Sequence of chain 53.P:
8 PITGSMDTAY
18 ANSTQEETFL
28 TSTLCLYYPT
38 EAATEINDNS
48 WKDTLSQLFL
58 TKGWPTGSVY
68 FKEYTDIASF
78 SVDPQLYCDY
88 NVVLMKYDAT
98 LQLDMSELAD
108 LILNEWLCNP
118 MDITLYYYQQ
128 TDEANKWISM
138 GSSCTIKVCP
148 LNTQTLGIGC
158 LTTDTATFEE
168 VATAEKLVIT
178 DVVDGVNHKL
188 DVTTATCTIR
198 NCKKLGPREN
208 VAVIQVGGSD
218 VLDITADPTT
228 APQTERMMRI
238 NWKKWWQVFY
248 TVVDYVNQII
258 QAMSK

A protein and the small-molecule ligand that binds it are described below.
Small molecule (SMILES): CC(=O)N[C@H]1[C@H](O[C@H]2[C@H](O)[C@@H](NC(C)=O)CO[C@@H]2CO)O[C@H](CO)[C@@H](O)[C@@H]1O

Binding-site contacts:
Ligand atom C7 contacts residue TYR17 of chain 53.P at 4.3 Å (hydrophobic).
Ligand atom N2 contacts residue ASN19 of chain 53.P at 4.0 Å.
Ligand atom C8 contacts residue TYR17 of chain 53.P at 3.4 Å (hydrophobic).
Ligand atom C2 contacts residue ASN19 of chain 53.P at 3.6 Å.
Ligand atom O7 contacts residue ALA18 of chain 53.P at 4.3 Å.
Ligand atom C7 contacts residue ALA18 of chain 53.P at 4.4 Å (hydrophobic).
Ligand atom C1 contacts residue ASN19 of chain 53.P at 2.3 Å.
Ligand atom C8 contacts residue ALA18 of chain 53.P at 4.0 Å (hydrophobic).
Ligand atom C3 contacts residue ASN19 of chain 53.P at 4.4 Å.
Ligand atom C5 contacts residue ASN19 of chain 53.P at 3.6 Å.
Ligand atom O5 contacts residue ASN19 of chain 53.P at 2.9 Å (h-bond).